This small molecule binds to this protein.
Small molecule (SMILES): C[C@H](O)[C@H](N)[C@@H]1O[C@](O)(C(=O)O)C[C@H](O)[C@@H]1N

Sequence of chain 1.J:
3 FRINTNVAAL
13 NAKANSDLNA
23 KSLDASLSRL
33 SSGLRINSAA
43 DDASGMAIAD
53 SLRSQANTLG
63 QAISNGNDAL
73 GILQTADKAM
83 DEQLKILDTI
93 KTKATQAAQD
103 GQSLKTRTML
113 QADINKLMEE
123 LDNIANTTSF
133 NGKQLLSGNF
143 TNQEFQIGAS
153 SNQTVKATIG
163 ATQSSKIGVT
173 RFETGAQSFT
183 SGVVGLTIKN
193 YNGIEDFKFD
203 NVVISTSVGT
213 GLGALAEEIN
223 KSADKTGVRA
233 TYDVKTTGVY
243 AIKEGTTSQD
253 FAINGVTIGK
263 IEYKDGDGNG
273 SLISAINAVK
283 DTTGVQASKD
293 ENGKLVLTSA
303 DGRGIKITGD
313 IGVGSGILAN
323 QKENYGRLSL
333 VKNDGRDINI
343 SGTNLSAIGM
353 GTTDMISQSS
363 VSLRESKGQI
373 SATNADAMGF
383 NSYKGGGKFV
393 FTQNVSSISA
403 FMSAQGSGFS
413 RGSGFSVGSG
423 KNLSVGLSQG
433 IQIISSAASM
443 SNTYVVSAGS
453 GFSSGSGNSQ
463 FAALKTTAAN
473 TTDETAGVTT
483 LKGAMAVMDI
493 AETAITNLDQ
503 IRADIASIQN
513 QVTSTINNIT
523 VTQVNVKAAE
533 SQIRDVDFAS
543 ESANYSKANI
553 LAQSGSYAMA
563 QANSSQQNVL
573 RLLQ

Binding-site contacts:
Ligand atom C2 contacts residue SER348 of chain 1.J at 1.4 Å.
Ligand atom C1 contacts residue SER348 of chain 1.J at 1.7 Å.
Ligand atom C4 contacts residue ASN346 of chain 1.J at 4.1 Å.
Ligand atom C6 contacts residue SER348 of chain 1.J at 3.6 Å.
Ligand atom O1B contacts residue LEU347 of chain 1.J at 3.6 Å.
Ligand atom C4 contacts residue SER348 of chain 1.J at 3.6 Å.
Ligand atom O8 contacts residue THR182 of chain 1.J at 3.8 Å.
Ligand atom O4 contacts residue ASN346 of chain 1.J at 4.2 Å.
Ligand atom C5 contacts residue SER183 of chain 1.J at 4.4 Å.
Ligand atom C3 contacts residue SER183 of chain 1.J at 4.2 Å.
Ligand atom C3 contacts residue ASN346 of chain 1.J at 3.1 Å.
Ligand atom C5 contacts residue THR182 of chain 1.J at 4.4 Å.
Ligand atom O6 contacts residue SER348 of chain 1.J at 2.6 Å (h-bond).
Ligand atom C4 contacts residue THR182 of chain 1.J at 4.2 Å.
Ligand atom C3 contacts residue SER348 of chain 1.J at 2.6 Å.
Ligand atom C2 contacts residue ASN346 of chain 1.J at 3.9 Å.
Ligand atom O1A contacts residue SER348 of chain 1.J at 2.6 Å (h-bond).
Ligand atom O1B contacts residue SER348 of chain 1.J at 2.2 Å (h-bond).
Ligand atom C5 contacts residue SER348 of chain 1.J at 4.2 Å.
Ligand atom C1 contacts residue ASN346 of chain 1.J at 3.8 Å.
Ligand atom C4 contacts residue SER183 of chain 1.J at 3.3 Å.
Ligand atom O1B contacts residue ASN346 of chain 1.J at 2.9 Å (h-bond).
Ligand atom O4 contacts residue GLY184 of chain 1.J at 4.2 Å.
Ligand atom C6 contacts residue THR182 of chain 1.J at 4.1 Å.
Ligand atom O8 contacts residue SER348 of chain 1.J at 4.3 Å.
Ligand atom O4 contacts residue SER183 of chain 1.J at 2.9 Å (h-bond).
Ligand atom C2 contacts residue THR182 of chain 1.J at 4.3 Å.